Sequence of chain 1.F:
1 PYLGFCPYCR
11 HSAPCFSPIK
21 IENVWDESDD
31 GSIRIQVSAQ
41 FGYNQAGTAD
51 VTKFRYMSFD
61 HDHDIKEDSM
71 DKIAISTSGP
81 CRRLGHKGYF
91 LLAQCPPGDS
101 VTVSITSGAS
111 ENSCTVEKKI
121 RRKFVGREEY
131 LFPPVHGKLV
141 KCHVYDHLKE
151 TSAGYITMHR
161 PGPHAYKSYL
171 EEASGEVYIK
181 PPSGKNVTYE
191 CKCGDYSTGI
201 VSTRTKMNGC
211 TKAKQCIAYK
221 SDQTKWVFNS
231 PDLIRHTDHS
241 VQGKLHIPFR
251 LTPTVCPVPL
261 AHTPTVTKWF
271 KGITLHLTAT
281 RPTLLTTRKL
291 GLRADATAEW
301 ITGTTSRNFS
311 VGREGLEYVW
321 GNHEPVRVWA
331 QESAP

Sequence of chain 1.B:
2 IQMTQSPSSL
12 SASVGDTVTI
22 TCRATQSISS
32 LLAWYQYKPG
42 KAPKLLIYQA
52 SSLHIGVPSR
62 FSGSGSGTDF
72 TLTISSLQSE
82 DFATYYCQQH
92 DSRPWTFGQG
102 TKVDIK

This protein binds this small molecule.
Small molecule (SMILES): CC(=O)N[C@H]1[C@H](O[C@H]2[C@H](O)[C@@H](NC(C)=O)CO[C@@H]2CO)O[C@H](CO)[C@@H](O)[C@@H]1O

Binding-site contacts:
Ligand atom C2 contacts residue ASN186 of chain 1.F at 2.5 Å.
Ligand atom O5 contacts residue ASN186 of chain 1.F at 2.4 Å (h-bond).
Ligand atom C8 contacts residue LYS185 of chain 1.F at 4.4 Å.
Ligand atom C1 contacts residue ASN186 of chain 1.F at 1.5 Å.
Ligand atom C7 contacts residue ASN186 of chain 1.F at 3.3 Å.
Ligand atom C3 contacts residue ASN186 of chain 1.F at 3.8 Å.
Ligand atom N2 contacts residue ASN186 of chain 1.F at 2.9 Å (h-bond).
Ligand atom C8 contacts residue GLY184 of chain 1.F at 3.8 Å.
Ligand atom C4 contacts residue ASN186 of chain 1.F at 4.3 Å.
Ligand atom O7 contacts residue ASN186 of chain 1.F at 3.5 Å (h-bond).
Ligand atom C5 contacts residue ASN186 of chain 1.F at 3.7 Å.
Ligand atom C8 contacts residue ILE2 of chain 1.B at 4.4 Å (hydrophobic).
Ligand atom C8 contacts residue ASN186 of chain 1.F at 3.8 Å.
Ligand atom O6 contacts residue GLN3 of chain 1.B at 3.8 Å.